Binding-site contacts:
Ligand atom C8 contacts residue ASN157 of chain 44.E at 3.6 Å.
Ligand atom C1 contacts residue ASN154 of chain 44.E at 1.4 Å.
Ligand atom O7 contacts residue GLY150 of chain 44.E at 2.9 Å (h-bond).
Ligand atom O5 contacts residue ASN157 of chain 44.E at 4.0 Å.
Ligand atom C5 contacts residue THR156 of chain 44.E at 3.8 Å.
Ligand atom C2 contacts residue ASN154 of chain 44.E at 2.4 Å.
Ligand atom C4 contacts residue MET151 of chain 44.E at 3.9 Å (hydrophobic).
Ligand atom C2 contacts residue GLY150 of chain 44.E at 3.7 Å.
Ligand atom C3 contacts residue ASN154 of chain 44.E at 3.8 Å.
Ligand atom C1 contacts residue MET151 of chain 44.E at 4.2 Å (hydrophobic).
Ligand atom C7 contacts residue GLY150 of chain 44.E at 3.0 Å.
Ligand atom C6 contacts residue ASN157 of chain 44.E at 3.3 Å.
Ligand atom O5 contacts residue THR156 of chain 44.E at 3.8 Å.
Ligand atom C5 contacts residue ASP161 of chain 44.E at 4.5 Å.
Ligand atom O7 contacts residue HIS148 of chain 44.E at 3.6 Å (h-bond).
Ligand atom O5 contacts residue THR156 of chain 44.E at 3.8 Å.
Ligand atom C6 contacts residue ASP161 of chain 44.E at 3.6 Å.
Ligand atom O6 contacts residue THR156 of chain 44.E at 4.4 Å.
Ligand atom C4 contacts residue ASN154 of chain 44.E at 4.2 Å.
Ligand atom C5 contacts residue MET151 of chain 44.E at 3.9 Å (hydrophobic).
Ligand atom O7 contacts residue ASN154 of chain 44.E at 4.2 Å.
Ligand atom C6 contacts residue THR156 of chain 44.E at 3.9 Å.
Ligand atom C3 contacts residue MET151 of chain 44.E at 4.0 Å (hydrophobic).
Ligand atom O5 contacts residue MET151 of chain 44.E at 3.9 Å.
Ligand atom C6 contacts residue THR156 of chain 44.E at 3.6 Å.
Ligand atom C4 contacts residue ASP161 of chain 44.E at 4.0 Å.
Ligand atom C8 contacts residue GLY150 of chain 44.E at 3.7 Å.
Ligand atom C2 contacts residue MET151 of chain 44.E at 4.2 Å (hydrophobic).
Ligand atom C1 contacts residue GLY150 of chain 44.E at 4.0 Å.
Ligand atom O6 contacts residue HIS148 of chain 44.E at 3.8 Å.
Ligand atom C1 contacts residue THR156 of chain 44.E at 4.0 Å.
Ligand atom O4 contacts residue ASP161 of chain 44.E at 4.0 Å.
Ligand atom O5 contacts residue ASN154 of chain 44.E at 2.3 Å (h-bond).
Ligand atom C7 contacts residue ASN154 of chain 44.E at 3.7 Å.
Ligand atom N2 contacts residue ASN154 of chain 44.E at 2.9 Å (h-bond).
Ligand atom C5 contacts residue ASN154 of chain 44.E at 3.6 Å.
Ligand atom C5 contacts residue THR156 of chain 44.E at 3.9 Å.
Ligand atom O6 contacts residue MET151 of chain 44.E at 4.3 Å.
Ligand atom N2 contacts residue GLY150 of chain 44.E at 3.4 Å (h-bond).

Sequence of chain 44.E:
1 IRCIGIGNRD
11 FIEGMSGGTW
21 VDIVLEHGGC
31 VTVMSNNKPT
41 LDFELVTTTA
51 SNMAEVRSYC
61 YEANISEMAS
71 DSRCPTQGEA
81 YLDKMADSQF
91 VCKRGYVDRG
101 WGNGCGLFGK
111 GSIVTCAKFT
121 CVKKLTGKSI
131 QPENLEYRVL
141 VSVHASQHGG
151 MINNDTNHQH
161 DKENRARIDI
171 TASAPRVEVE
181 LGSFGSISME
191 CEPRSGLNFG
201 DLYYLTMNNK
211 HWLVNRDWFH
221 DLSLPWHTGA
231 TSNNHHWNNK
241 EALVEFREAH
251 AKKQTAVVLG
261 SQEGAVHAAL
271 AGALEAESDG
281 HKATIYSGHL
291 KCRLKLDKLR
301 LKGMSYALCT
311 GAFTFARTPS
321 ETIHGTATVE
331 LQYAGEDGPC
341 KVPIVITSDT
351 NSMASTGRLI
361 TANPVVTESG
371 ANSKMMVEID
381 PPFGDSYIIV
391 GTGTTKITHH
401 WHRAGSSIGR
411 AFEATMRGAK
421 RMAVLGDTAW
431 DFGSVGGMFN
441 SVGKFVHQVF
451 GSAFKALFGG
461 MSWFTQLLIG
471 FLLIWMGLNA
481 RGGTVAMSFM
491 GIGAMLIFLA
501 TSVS

This protein binds this small molecule.
Small molecule (SMILES): CC(=O)N[C@H]1[C@H](O[C@H]2[C@H](O)[C@@H](NC(C)=O)CO[C@@H]2CO[C@@H]2O[C@@H](C)[C@@H](O)[C@@H](O)[C@@H]2O)O[C@H](CO)[C@@H](O)[C@@H]1O